This small molecule binds to this protein.
Small molecule (SMILES): CC1(C)[C@@H]2CC[C@@]1(C)C(=O)C2

Sequence of chain 1.A:
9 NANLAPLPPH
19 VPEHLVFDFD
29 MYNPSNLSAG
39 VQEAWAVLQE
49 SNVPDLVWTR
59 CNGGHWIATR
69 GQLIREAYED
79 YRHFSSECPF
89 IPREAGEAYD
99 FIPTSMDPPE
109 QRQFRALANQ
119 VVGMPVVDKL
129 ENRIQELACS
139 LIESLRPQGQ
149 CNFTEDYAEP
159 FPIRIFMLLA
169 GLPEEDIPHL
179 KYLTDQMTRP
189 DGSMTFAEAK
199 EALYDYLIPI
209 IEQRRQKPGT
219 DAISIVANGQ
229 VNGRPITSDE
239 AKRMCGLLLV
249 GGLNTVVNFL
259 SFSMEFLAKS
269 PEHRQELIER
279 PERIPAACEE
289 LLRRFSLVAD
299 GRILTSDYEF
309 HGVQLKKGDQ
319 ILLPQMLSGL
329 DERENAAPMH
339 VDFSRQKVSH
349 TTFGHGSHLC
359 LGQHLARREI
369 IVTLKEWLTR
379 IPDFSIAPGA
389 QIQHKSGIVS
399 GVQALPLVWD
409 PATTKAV

Binding-site contacts:
Ligand atom C7 contacts residue OXY1 of chain 1.F at 4.3 Å.
Ligand atom C8 contacts residue ILE396 of chain 1.A at 4.1 Å (hydrophobic).
Ligand atom C3 contacts residue LEU245 of chain 1.A at 4.0 Å (hydrophobic).
Ligand atom C9 contacts residue HEM1 of chain 1.E at 4.0 Å.
Ligand atom C5 contacts residue GLY249 of chain 1.A at 4.2 Å.
Ligand atom C8 contacts residue HEM1 of chain 1.E at 4.2 Å.
Ligand atom C8 contacts residue ASP298 of chain 1.A at 3.9 Å.
Ligand atom C10 contacts residue THR186 of chain 1.A at 4.0 Å.
Ligand atom C6 contacts residue VAL248 of chain 1.A at 3.8 Å (hydrophobic).
Ligand atom C2 contacts residue TYR97 of chain 1.A at 3.3 Å (hydrophobic).
Ligand atom C3 contacts residue THR102 of chain 1.A at 3.7 Å.
Ligand atom O contacts residue TYR97 of chain 1.A at 2.6 Å (h-bond).
Ligand atom C9 contacts residue OXY1 of chain 1.F at 3.5 Å.
Ligand atom C2 contacts residue PHE88 of chain 1.A at 4.0 Å (hydrophobic).
Ligand atom C4 contacts residue HEM1 of chain 1.E at 3.8 Å.
Ligand atom C1 contacts residue VAL248 of chain 1.A at 4.3 Å (hydrophobic).
Ligand atom C5 contacts residue LEU245 of chain 1.A at 4.2 Å (hydrophobic).
Ligand atom C6 contacts residue LEU245 of chain 1.A at 4.4 Å (hydrophobic).
Ligand atom C9 contacts residue VAL296 of chain 1.A at 4.0 Å (hydrophobic).
Ligand atom C2 contacts residue LEU245 of chain 1.A at 4.1 Å (hydrophobic).
Ligand atom C6 contacts residue OXY1 of chain 1.F at 3.7 Å.
Ligand atom C10 contacts residue ILE396 of chain 1.A at 4.2 Å (hydrophobic).
Ligand atom C4 contacts residue OXY1 of chain 1.F at 3.9 Å.
Ligand atom C10 contacts residue PHE88 of chain 1.A at 3.9 Å (hydrophobic).
Ligand atom C5 contacts residue HEM1 of chain 1.E at 3.9 Å.
Ligand atom O contacts residue PHE88 of chain 1.A at 3.2 Å.
Ligand atom C10 contacts residue VAL248 of chain 1.A at 3.8 Å (hydrophobic).
Ligand atom C10 contacts residue VAL397 of chain 1.A at 4.0 Å (hydrophobic).
Ligand atom C3 contacts residue TYR97 of chain 1.A at 3.4 Å (hydrophobic).
Ligand atom O contacts residue LEU245 of chain 1.A at 4.0 Å.
Ligand atom C6 contacts residue GLY249 of chain 1.A at 3.8 Å.
Ligand atom C8 contacts residue VAL296 of chain 1.A at 3.7 Å (hydrophobic).
Ligand atom C3 contacts residue HEM1 of chain 1.E at 4.3 Å.
Ligand atom C9 contacts residue THR253 of chain 1.A at 4.0 Å.
Ligand atom C5 contacts residue OXY1 of chain 1.F at 3.1 Å.
Ligand atom C9 contacts residue VAL397 of chain 1.A at 4.2 Å (hydrophobic).